This protein binds this small molecule.
Small molecule (SMILES): N[C@@H](Cc1c[nH]c2ccccc12)C(=O)O

Binding-site contacts:
Ligand atom CE2 contacts residue TRP5 of chain 1.AB at 3.5 Å (hydrophobic).
Ligand atom OXT contacts residue LYS90 of chain 1.NA at 4.3 Å.
Ligand atom CZ3 contacts residue TRP5 of chain 1.AB at 3.7 Å (hydrophobic).
Ligand atom CH2 contacts residue ASP9 of chain 1.AB at 4.2 Å.
Ligand atom CZ3 contacts residue ASP9 of chain 1.AB at 4.0 Å.
Ligand atom NE1 contacts residue TRP5 of chain 1.AB at 3.9 Å.
Ligand atom C contacts residue LYS90 of chain 1.NA at 3.9 Å.
Ligand atom CZ2 contacts residue TRP5 of chain 1.AB at 3.7 Å (hydrophobic).
Ligand atom N contacts residue TRP5 of chain 1.AB at 3.4 Å.
Ligand atom CH2 contacts residue ILE8 of chain 1.AB at 3.9 Å (hydrophobic).
Ligand atom CD2 contacts residue TRP5 of chain 1.AB at 3.7 Å (hydrophobic).
Ligand atom CE3 contacts residue TRP5 of chain 1.AB at 3.5 Å (hydrophobic).
Ligand atom CH2 contacts residue TRP5 of chain 1.AB at 3.6 Å (hydrophobic).
Ligand atom CG contacts residue TRP5 of chain 1.AB at 4.3 Å (hydrophobic).
Ligand atom CZ2 contacts residue ILE8 of chain 1.AB at 4.2 Å (hydrophobic).
Ligand atom O contacts residue TRP5 of chain 1.AB at 3.6 Å.
Ligand atom O contacts residue LYS90 of chain 1.NA at 2.7 Å (salt-bridge).
Ligand atom CD1 contacts residue TRP5 of chain 1.AB at 4.4 Å (hydrophobic).

Sequence of chain 1.NA:
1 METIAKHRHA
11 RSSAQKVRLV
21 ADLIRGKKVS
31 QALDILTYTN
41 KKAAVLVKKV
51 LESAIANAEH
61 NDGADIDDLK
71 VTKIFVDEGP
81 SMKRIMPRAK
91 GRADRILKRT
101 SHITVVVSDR

Sequence of chain 1.AB:
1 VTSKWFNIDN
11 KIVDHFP